Sequence of chain 1.B:
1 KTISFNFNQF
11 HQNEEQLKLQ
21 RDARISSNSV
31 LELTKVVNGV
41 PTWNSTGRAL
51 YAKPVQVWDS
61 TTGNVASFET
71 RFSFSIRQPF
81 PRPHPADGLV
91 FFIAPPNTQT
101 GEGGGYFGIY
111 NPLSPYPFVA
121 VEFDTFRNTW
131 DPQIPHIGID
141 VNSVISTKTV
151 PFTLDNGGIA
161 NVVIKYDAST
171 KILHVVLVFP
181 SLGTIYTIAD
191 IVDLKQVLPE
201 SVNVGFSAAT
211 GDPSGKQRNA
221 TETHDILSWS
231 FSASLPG

A protein and the small-molecule ligand that binds it are described below.
Small molecule (SMILES): OC[C@H]1O[C@H](OC[C@H]2O[C@@H](O)[C@H](O)[C@@H](O)[C@@H]2O)[C@H](O)[C@@H](O)[C@H]1O

Binding-site contacts:
Ligand atom C1 contacts residue GLY215 of chain 1.B at 4.4 Å.
Ligand atom C1 contacts residue ASP212 of chain 1.B at 4.1 Å.
Ligand atom O4 contacts residue GLY211 of chain 1.B at 3.4 Å.
Ligand atom O3 contacts residue PHE126 of chain 1.B at 3.7 Å.
Ligand atom C6 contacts residue ALA220 of chain 1.B at 3.7 Å (hydrophobic).
Ligand atom O6 contacts residue ASP212 of chain 1.B at 4.2 Å.
Ligand atom C4 contacts residue PHE126 of chain 1.B at 3.8 Å (hydrophobic).
Ligand atom C6 contacts residue PHE126 of chain 1.B at 4.1 Å (hydrophobic).
Ligand atom O6 contacts residue ALA220 of chain 1.B at 3.8 Å.
Ligand atom O4 contacts residue ASP212 of chain 1.B at 2.7 Å (salt-bridge).
Ligand atom C6 contacts residue GLY211 of chain 1.B at 4.2 Å.
Ligand atom C3 contacts residue ASN128 of chain 1.B at 4.0 Å.
Ligand atom O3 contacts residue ASN128 of chain 1.B at 3.6 Å (h-bond).
Ligand atom O3 contacts residue THR129 of chain 1.B at 4.2 Å.
Ligand atom O6 contacts residue GLY215 of chain 1.B at 3.6 Å.
Ligand atom C4 contacts residue ALA86 of chain 1.B at 4.3 Å (hydrophobic).
Ligand atom C1 contacts residue SER214 of chain 1.B at 4.3 Å.
Ligand atom C4 contacts residue ASP212 of chain 1.B at 4.0 Å.
Ligand atom C6 contacts residue HIS84 of chain 1.B at 3.8 Å.
Ligand atom C3 contacts residue PHE126 of chain 1.B at 3.4 Å (hydrophobic).
Ligand atom O4 contacts residue ASP87 of chain 1.B at 2.9 Å (salt-bridge).
Ligand atom C3 contacts residue GLY105 of chain 1.B at 4.0 Å.
Ligand atom O3 contacts residue GLY104 of chain 1.B at 3.5 Å.
Ligand atom C4 contacts residue ASP87 of chain 1.B at 3.3 Å.
Ligand atom C6 contacts residue GLY215 of chain 1.B at 3.9 Å.
Ligand atom C5 contacts residue PHE126 of chain 1.B at 4.2 Å (hydrophobic).
Ligand atom O4 contacts residue GLY104 of chain 1.B at 4.0 Å.
Ligand atom O2 contacts residue GLY105 of chain 1.B at 4.2 Å.
Ligand atom O3 contacts residue GLY105 of chain 1.B at 2.7 Å (h-bond).
Ligand atom C3 contacts residue ASP87 of chain 1.B at 3.7 Å.
Ligand atom O2 contacts residue ASN128 of chain 1.B at 3.5 Å (h-bond).
Ligand atom O6 contacts residue HIS84 of chain 1.B at 3.6 Å (h-bond).
Ligand atom C5 contacts residue PHE126 of chain 1.B at 3.6 Å (hydrophobic).
Ligand atom O6 contacts residue GLN217 of chain 1.B at 4.2 Å.
Ligand atom O5 contacts residue GLY215 of chain 1.B at 3.7 Å.
Ligand atom C2 contacts residue ASP212 of chain 1.B at 3.9 Å.
Ligand atom C6 contacts residue ASP212 of chain 1.B at 4.3 Å.
Ligand atom C2 contacts residue GLY105 of chain 1.B at 4.4 Å.
Ligand atom O3 contacts residue ASP87 of chain 1.B at 2.7 Å (salt-bridge).
Ligand atom O5 contacts residue ASP212 of chain 1.B at 4.0 Å.